Sequence of chain 40.C:
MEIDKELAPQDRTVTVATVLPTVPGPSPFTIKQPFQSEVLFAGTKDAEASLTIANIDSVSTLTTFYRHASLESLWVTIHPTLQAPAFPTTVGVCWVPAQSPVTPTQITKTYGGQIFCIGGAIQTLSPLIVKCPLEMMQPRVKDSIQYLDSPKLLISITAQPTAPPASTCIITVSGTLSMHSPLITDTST

This small molecule binds to this protein.
Small molecule (SMILES): Nc1ccn([C@@H]2O[C@H](CO[P](=O)(O)O[C@H]3[C@@H](O)[C@H](n4ccc(N)nc4=O)O[C@@H]3CO[P](=O)(O)O[C@H]3[C@@H](O)[C@H](n4ccc(N)nc4=O)O[C@@H]3CO)[C@@H](O)[C@H]2O)c(=O)n1

Sequence of chain 36.D:
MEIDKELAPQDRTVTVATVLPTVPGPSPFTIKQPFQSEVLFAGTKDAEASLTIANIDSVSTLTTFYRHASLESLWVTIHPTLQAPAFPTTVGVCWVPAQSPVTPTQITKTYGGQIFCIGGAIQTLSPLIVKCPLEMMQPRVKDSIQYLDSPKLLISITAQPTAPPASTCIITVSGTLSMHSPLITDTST

Binding-site contacts:
Ligand atom O2' contacts residue ARG12 of chain 36.D at 3.6 Å.
Ligand atom O4' contacts residue ARG12 of chain 36.D at 4.0 Å.
Ligand atom C1' contacts residue ARG12 of chain 36.D at 3.9 Å.
Ligand atom P contacts residue TRP75 of chain 40.C at 4.3 Å.
Ligand atom C5' contacts residue ARG12 of chain 36.D at 4.3 Å.
Ligand atom C2 contacts residue ARG12 of chain 36.D at 4.5 Å.
Ligand atom O3' contacts residue THR13 of chain 36.D at 4.4 Å.
Ligand atom C4' contacts residue ARG12 of chain 36.D at 3.6 Å.
Ligand atom O2' contacts residue ASP11 of chain 36.D at 3.5 Å.
Ligand atom P contacts residue SER73 of chain 40.C at 4.1 Å.
Ligand atom O5' contacts residue LYS131 of chain 40.C at 3.3 Å.
Ligand atom O2' contacts residue VAL14 of chain 36.D at 4.3 Å.
Ligand atom OP1 contacts residue TYR111 of chain 36.D at 3.6 Å (h-bond).
Ligand atom OP1 contacts residue VAL14 of chain 36.D at 3.4 Å.
Ligand atom O5' contacts residue ARG12 of chain 36.D at 4.1 Å.
Ligand atom C4' contacts residue TRP75 of chain 40.C at 4.5 Å (hydrophobic).
Ligand atom OP1 contacts residue THR176 of chain 40.C at 3.4 Å (h-bond).
Ligand atom OP2 contacts residue SER73 of chain 40.C at 4.0 Å.
Ligand atom OP1 contacts residue SER73 of chain 40.C at 3.2 Å (h-bond).
Ligand atom O2 contacts residue ARG12 of chain 36.D at 3.6 Å.
Ligand atom O2' contacts residue TYR111 of chain 36.D at 4.3 Å.
Ligand atom P contacts residue TYR111 of chain 36.D at 4.5 Å.
Ligand atom O3' contacts residue TRP75 of chain 40.C at 3.6 Å.
Ligand atom O2' contacts residue THR13 of chain 36.D at 3.7 Å.
Ligand atom O5' contacts residue TYR111 of chain 36.D at 4.4 Å.
Ligand atom C5' contacts residue LYS131 of chain 40.C at 4.2 Å.
Ligand atom OP1 contacts residue TRP75 of chain 40.C at 3.9 Å.